Sequence of chain 2.B:
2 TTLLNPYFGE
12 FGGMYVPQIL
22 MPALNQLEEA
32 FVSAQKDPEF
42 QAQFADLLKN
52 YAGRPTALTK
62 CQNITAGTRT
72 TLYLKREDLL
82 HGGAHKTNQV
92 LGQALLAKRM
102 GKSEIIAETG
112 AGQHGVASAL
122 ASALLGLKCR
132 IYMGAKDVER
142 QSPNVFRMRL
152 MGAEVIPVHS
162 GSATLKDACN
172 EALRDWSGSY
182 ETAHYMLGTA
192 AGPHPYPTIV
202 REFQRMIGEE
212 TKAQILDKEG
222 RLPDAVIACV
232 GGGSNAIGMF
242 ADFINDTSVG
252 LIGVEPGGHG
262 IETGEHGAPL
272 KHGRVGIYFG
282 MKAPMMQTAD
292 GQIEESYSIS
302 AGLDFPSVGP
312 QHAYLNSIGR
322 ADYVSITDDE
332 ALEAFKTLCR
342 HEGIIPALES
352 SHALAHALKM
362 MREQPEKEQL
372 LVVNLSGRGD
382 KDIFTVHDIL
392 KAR

Binding-site contacts:
Ligand atom O16 contacts residue THR183 of chain 2.A at 3.6 Å.
Ligand atom P17 contacts residue GLY184 of chain 2.A at 3.7 Å.
Ligand atom F10 contacts residue ALA129 of chain 2.A at 3.4 Å.
Ligand atom C5 contacts residue LEU127 of chain 2.A at 3.6 Å (hydrophobic).
Ligand atom C4 contacts residue LEU100 of chain 2.A at 3.6 Å (hydrophobic).
Ligand atom F9F contacts residue PRO18 of chain 2.B at 3.4 Å.
Ligand atom O22 contacts residue ILE232 of chain 2.A at 3.6 Å.
Ligand atom C14 contacts residue THR183 of chain 2.A at 3.7 Å.
Ligand atom F9F contacts residue ALA129 of chain 2.A at 3.3 Å.
Ligand atom O7 contacts residue PHE212 of chain 2.A at 3.8 Å.
Ligand atom F9F contacts residue ALA59 of chain 2.A at 3.7 Å.
Ligand atom O7 contacts residue ALA129 of chain 2.A at 3.8 Å.
Ligand atom O21 contacts residue LEU100 of chain 2.A at 3.4 Å.
Ligand atom O19 contacts residue SER235 of chain 2.A at 3.5 Å (h-bond).
Ligand atom C3 contacts residue THR183 of chain 2.A at 3.6 Å.
Ligand atom O18 contacts residue GLY184 of chain 2.A at 2.8 Å (h-bond).
Ligand atom C15 contacts residue GLY234 of chain 2.A at 3.8 Å.
Ligand atom O7 contacts residue ALA59 of chain 2.A at 3.4 Å.
Ligand atom C1 contacts residue PHE212 of chain 2.A at 3.7 Å (hydrophobic).
Ligand atom O16 contacts residue PHE212 of chain 2.A at 3.7 Å.
Ligand atom O20 contacts residue GLY234 of chain 2.A at 3.7 Å.
Ligand atom O18 contacts residue GLY213 of chain 2.A at 2.8 Å (h-bond).
Ligand atom C14 contacts residue TYR175 of chain 2.A at 3.4 Å (hydrophobic).
Ligand atom F10 contacts residue ILE153 of chain 2.A at 3.6 Å.
Ligand atom O20 contacts residue THR183 of chain 2.A at 3.4 Å.
Ligand atom C5 contacts residue TYR175 of chain 2.A at 3.4 Å (hydrophobic).
Ligand atom S12 contacts residue TYR175 of chain 2.A at 3.8 Å.
Ligand atom O20 contacts residue ILE64 of chain 2.A at 3.5 Å.
Ligand atom P17 contacts residue SER235 of chain 2.A at 3.6 Å.
Ligand atom O20 contacts residue GLY184 of chain 2.A at 3.6 Å (h-bond).
Ligand atom O22 contacts residue TYR175 of chain 2.A at 2.8 Å (h-bond).
Ligand atom C3 contacts residue LEU100 of chain 2.A at 3.7 Å (hydrophobic).
Ligand atom O21 contacts residue PHE22 of chain 2.A at 3.1 Å.
Ligand atom O18 contacts residue THR183 of chain 2.A at 3.7 Å.
Ligand atom O19 contacts residue GLY234 of chain 2.A at 2.9 Å (h-bond).
Ligand atom O20 contacts residue SER235 of chain 2.A at 2.5 Å (h-bond).
Ligand atom O21 contacts residue GLU49 of chain 2.A at 3.2 Å.
Ligand atom F10 contacts residue LEU127 of chain 2.A at 3.4 Å.
Ligand atom O18 contacts residue PHE212 of chain 2.A at 3.4 Å.
Ligand atom C6 contacts residue PHE212 of chain 2.A at 3.7 Å (hydrophobic).

The protein below binds the small molecule below.
Small molecule (SMILES): O=P(O)(O)OCCNS(=O)(=O)c1ccc(OC(F)(F)F)cc1

Sequence of chain 2.A:
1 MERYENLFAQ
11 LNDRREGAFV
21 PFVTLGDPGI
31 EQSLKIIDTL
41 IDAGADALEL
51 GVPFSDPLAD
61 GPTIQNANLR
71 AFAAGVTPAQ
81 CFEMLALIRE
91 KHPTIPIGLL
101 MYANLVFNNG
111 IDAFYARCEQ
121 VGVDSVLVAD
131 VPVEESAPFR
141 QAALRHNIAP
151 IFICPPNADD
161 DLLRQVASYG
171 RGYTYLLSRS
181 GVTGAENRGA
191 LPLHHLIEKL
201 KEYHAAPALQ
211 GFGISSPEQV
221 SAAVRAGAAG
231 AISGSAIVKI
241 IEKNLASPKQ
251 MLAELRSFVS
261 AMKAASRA